Sequence of chain 2.A:
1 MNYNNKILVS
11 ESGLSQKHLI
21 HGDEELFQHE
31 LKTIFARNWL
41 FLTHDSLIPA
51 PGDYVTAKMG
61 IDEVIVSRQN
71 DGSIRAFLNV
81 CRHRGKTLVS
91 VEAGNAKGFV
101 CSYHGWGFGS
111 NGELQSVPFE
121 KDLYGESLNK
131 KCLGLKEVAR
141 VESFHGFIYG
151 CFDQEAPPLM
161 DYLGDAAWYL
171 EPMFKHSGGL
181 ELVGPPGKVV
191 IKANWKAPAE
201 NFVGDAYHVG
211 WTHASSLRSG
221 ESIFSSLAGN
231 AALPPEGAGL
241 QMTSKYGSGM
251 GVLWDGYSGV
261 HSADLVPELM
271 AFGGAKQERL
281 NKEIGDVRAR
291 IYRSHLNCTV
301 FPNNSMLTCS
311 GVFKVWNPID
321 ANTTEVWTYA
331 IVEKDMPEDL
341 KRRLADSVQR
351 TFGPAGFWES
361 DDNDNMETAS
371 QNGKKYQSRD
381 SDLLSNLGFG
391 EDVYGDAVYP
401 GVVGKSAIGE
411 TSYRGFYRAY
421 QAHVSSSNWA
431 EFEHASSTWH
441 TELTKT

Binding-site contacts:
Ligand atom C01 contacts residue LEU307 of chain 2.A at 4.4 Å (hydrophobic).
Ligand atom C06 contacts residue ASP205 of chain 2.A at 3.5 Å.
Ligand atom C08 contacts residue ASN297 of chain 2.A at 3.6 Å.
Ligand atom C04 contacts residue LEU307 of chain 2.A at 4.1 Å (hydrophobic).
Ligand atom C08 contacts residue ALA206 of chain 2.A at 4.3 Å (hydrophobic).
Ligand atom C08 contacts residue VAL209 of chain 2.A at 4.0 Å (hydrophobic).
Ligand atom CL1 contacts residue HIS295 of chain 2.A at 3.6 Å.
Ligand atom C07 contacts residue ASN297 of chain 2.A at 3.3 Å.
Ligand atom CL1 contacts residue VAL260 of chain 2.A at 3.7 Å.
Ligand atom C06 contacts residue HIS208 of chain 2.A at 3.9 Å.
Ligand atom C01 contacts residue PHE202 of chain 2.A at 4.0 Å (hydrophobic).
Ligand atom C03 contacts residue LEU307 of chain 2.A at 3.8 Å (hydrophobic).
Ligand atom C01 contacts residue ASP205 of chain 2.A at 4.4 Å.
Ligand atom C02 contacts residue PHE202 of chain 2.A at 4.2 Å (hydrophobic).
Ligand atom C01 contacts residue ASN201 of chain 2.A at 3.3 Å.
Ligand atom CL1 contacts residue LEU307 of chain 2.A at 4.5 Å.
Ligand atom C03 contacts residue PHE352 of chain 2.A at 4.4 Å (hydrophobic).
Ligand atom C04 contacts residue VAL209 of chain 2.A at 4.0 Å (hydrophobic).
Ligand atom C05 contacts residue ASN297 of chain 2.A at 3.8 Å.
Ligand atom CL1 contacts residue PHE224 of chain 2.A at 4.0 Å.
Ligand atom C02 contacts residue ASN201 of chain 2.A at 4.0 Å.
Ligand atom C02 contacts residue LEU307 of chain 2.A at 4.0 Å (hydrophobic).
Ligand atom C05 contacts residue ASP205 of chain 2.A at 3.8 Å.
Ligand atom C06 contacts residue PHE202 of chain 2.A at 4.3 Å (hydrophobic).
Ligand atom C05 contacts residue HIS208 of chain 2.A at 4.4 Å.
Ligand atom C05 contacts residue VAL209 of chain 2.A at 4.0 Å (hydrophobic).
Ligand atom C06 contacts residue ASN201 of chain 2.A at 3.6 Å.
Ligand atom C06 contacts residue ASN297 of chain 2.A at 3.9 Å.
Ligand atom C04 contacts residue ASN297 of chain 2.A at 4.4 Å.
Ligand atom C09 contacts residue VAL209 of chain 2.A at 4.0 Å (hydrophobic).
Ligand atom C10 contacts residue VAL209 of chain 2.A at 4.0 Å (hydrophobic).
Ligand atom C07 contacts residue ALA206 of chain 2.A at 4.0 Å (hydrophobic).
Ligand atom C02 contacts residue HIS208 of chain 2.A at 4.2 Å.
Ligand atom C01 contacts residue HIS208 of chain 2.A at 3.8 Å.
Ligand atom C07 contacts residue ASP205 of chain 2.A at 3.7 Å.
Ligand atom C09 contacts residue HIS295 of chain 2.A at 4.0 Å.
Ligand atom C10 contacts residue HIS295 of chain 2.A at 3.9 Å.
Ligand atom C07 contacts residue VAL209 of chain 2.A at 4.0 Å (hydrophobic).

This protein binds this small molecule.
Small molecule (SMILES): Clc1cccc2ccccc12